Sequence of chain 1.A:
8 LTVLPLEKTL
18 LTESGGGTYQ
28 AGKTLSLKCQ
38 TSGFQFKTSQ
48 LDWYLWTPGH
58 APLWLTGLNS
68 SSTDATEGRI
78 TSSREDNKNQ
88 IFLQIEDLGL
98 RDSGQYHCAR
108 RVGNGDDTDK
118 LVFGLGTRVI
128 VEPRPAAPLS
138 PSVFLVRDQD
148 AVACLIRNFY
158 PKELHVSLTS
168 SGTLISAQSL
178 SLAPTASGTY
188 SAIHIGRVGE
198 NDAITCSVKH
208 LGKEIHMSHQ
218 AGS

Binding-site contacts:
Ligand atom C2 contacts residue ASN66 of chain 1.A at 2.4 Å.
Ligand atom O5 contacts residue ASN66 of chain 1.A at 2.4 Å (h-bond).
Ligand atom C1 contacts residue ASN66 of chain 1.A at 1.4 Å.
Ligand atom C4 contacts residue ASN66 of chain 1.A at 4.2 Å.
Ligand atom N2 contacts residue SER68 of chain 1.A at 3.2 Å (h-bond).
Ligand atom C7 contacts residue ASN66 of chain 1.A at 3.3 Å.
Ligand atom O6 contacts residue ARG103 of chain 1.B at 3.4 Å.
Ligand atom C3 contacts residue SER68 of chain 1.A at 4.3 Å.
Ligand atom C5 contacts residue ASN66 of chain 1.A at 3.7 Å.
Ligand atom C8 contacts residue SER68 of chain 1.A at 3.9 Å.
Ligand atom O5 contacts residue SER69 of chain 1.A at 4.3 Å.
Ligand atom C7 contacts residue SER68 of chain 1.A at 4.0 Å.
Ligand atom C8 contacts residue ASN66 of chain 1.A at 4.3 Å.
Ligand atom C1 contacts residue GLN47 of chain 1.A at 3.8 Å.
Ligand atom C6 contacts residue ARG103 of chain 1.B at 4.4 Å.
Ligand atom C3 contacts residue ASN66 of chain 1.A at 3.8 Å.
Ligand atom O7 contacts residue ASN66 of chain 1.A at 3.4 Å (h-bond).
Ligand atom C1 contacts residue SER69 of chain 1.A at 4.2 Å.
Ligand atom C2 contacts residue SER68 of chain 1.A at 4.0 Å.
Ligand atom C5 contacts residue SER69 of chain 1.A at 4.2 Å.
Ligand atom C8 contacts residue SER67 of chain 1.A at 4.2 Å.
Ligand atom C1 contacts residue SER68 of chain 1.A at 3.9 Å.
Ligand atom O5 contacts residue GLN47 of chain 1.A at 3.6 Å.
Ligand atom N2 contacts residue ASN66 of chain 1.A at 2.9 Å (h-bond).

Sequence of chain 1.B:
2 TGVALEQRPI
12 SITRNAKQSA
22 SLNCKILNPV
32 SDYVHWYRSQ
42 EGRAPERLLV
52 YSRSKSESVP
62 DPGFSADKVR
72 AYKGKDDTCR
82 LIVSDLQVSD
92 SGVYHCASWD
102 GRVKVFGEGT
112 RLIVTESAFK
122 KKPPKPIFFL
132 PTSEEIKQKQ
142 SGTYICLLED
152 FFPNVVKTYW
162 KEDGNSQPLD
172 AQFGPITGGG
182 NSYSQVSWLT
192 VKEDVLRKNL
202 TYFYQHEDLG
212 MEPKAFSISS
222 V

A protein and the small-molecule ligand that binds it are described below.
Small molecule (SMILES): CC(=O)N[C@@H]1[C@@H](O)[C@H](O)[C@@H](CO)O[C@H]1O